Binding-site contacts:
Ligand atom OAB contacts residue SER141 of chain 1.B at 3.2 Å (h-bond).
Ligand atom CAK contacts residue GLU13 of chain 1.B at 3.7 Å.
Ligand atom CA contacts residue PRO88 of chain 1.B at 3.6 Å (hydrophobic).
Ligand atom CAU contacts residue GLU190 of chain 1.B at 3.6 Å.
Ligand atom C contacts residue ARG95 of chain 1.B at 3.4 Å.
Ligand atom O contacts residue PRO88 of chain 1.B at 3.2 Å (h-bond).
Ligand atom N contacts residue TYR216 of chain 1.B at 3.4 Å.
Ligand atom N contacts residue THR90 of chain 1.B at 2.6 Å (h-bond).
Ligand atom OAD contacts residue SER193 of chain 1.B at 2.7 Å (h-bond).
Ligand atom OXT contacts residue ARG95 of chain 1.B at 2.9 Å (salt-bridge).
Ligand atom OAF contacts residue GLY140 of chain 1.B at 3.8 Å.
Ligand atom OAB contacts residue THR142 of chain 1.B at 2.6 Å (h-bond).
Ligand atom OXT contacts residue TYR61 of chain 1.B at 3.6 Å.
Ligand atom N contacts residue PRO88 of chain 1.B at 2.8 Å (h-bond).
Ligand atom N contacts residue GLU190 of chain 1.B at 3.1 Å (salt-bridge).
Ligand atom OAD contacts residue GLU190 of chain 1.B at 3.5 Å.
Ligand atom CAK contacts residue TYR61 of chain 1.B at 3.2 Å (hydrophobic).
Ligand atom CAT contacts residue GLU190 of chain 1.B at 3.5 Å.
Ligand atom O contacts residue THR90 of chain 1.B at 2.6 Å (h-bond).
Ligand atom CAL contacts residue GLU190 of chain 1.B at 3.6 Å.
Ligand atom CAJ contacts residue SER193 of chain 1.B at 3.4 Å.
Ligand atom CA contacts residue THR90 of chain 1.B at 3.5 Å.
Ligand atom O contacts residue ARG95 of chain 1.B at 2.9 Å (salt-bridge).
Ligand atom CAV contacts residue GLU190 of chain 1.B at 3.4 Å.
Ligand atom CAT contacts residue SER193 of chain 1.B at 3.6 Å.
Ligand atom SAO contacts residue VAL137 of chain 1.B at 3.8 Å.
Ligand atom NAZ contacts residue GLU190 of chain 1.B at 3.6 Å (salt-bridge).
Ligand atom O contacts residue LEU89 of chain 1.B at 3.3 Å.
Ligand atom CAK contacts residue PRO88 of chain 1.B at 3.3 Å (hydrophobic).
Ligand atom C contacts residue PRO88 of chain 1.B at 3.8 Å (hydrophobic).
Ligand atom CAP contacts residue THR142 of chain 1.B at 3.3 Å.
Ligand atom CB contacts residue TYR61 of chain 1.B at 3.8 Å (hydrophobic).
Ligand atom C contacts residue THR90 of chain 1.B at 3.7 Å.
Ligand atom OAF contacts residue THR142 of chain 1.B at 3.3 Å (h-bond).
Ligand atom SAN contacts residue TYR16 of chain 1.B at 3.6 Å.
Ligand atom CAW contacts residue GLU190 of chain 1.B at 3.5 Å.
Ligand atom CAL contacts residue SER141 of chain 1.B at 3.5 Å.
Ligand atom SAN contacts residue PRO88 of chain 1.B at 3.3 Å.
Ligand atom NAY contacts residue GLU190 of chain 1.B at 3.5 Å (salt-bridge).
Ligand atom OAE contacts residue SER141 of chain 1.B at 3.3 Å (h-bond).

Sequence of chain 1.B:
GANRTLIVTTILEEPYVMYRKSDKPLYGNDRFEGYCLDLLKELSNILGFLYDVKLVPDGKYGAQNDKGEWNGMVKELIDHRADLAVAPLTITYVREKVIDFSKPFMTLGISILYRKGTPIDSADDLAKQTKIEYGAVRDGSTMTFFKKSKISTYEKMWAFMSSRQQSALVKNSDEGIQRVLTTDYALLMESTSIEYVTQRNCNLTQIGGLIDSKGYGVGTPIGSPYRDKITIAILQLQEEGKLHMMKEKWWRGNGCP

This protein binds this small molecule.
Small molecule (SMILES): N[C@@H](Cn1c(=O)n(Cc2ccsc2C(=O)O)c(=O)c2cscc21)C(=O)O